A protein and the small-molecule ligand that binds it are described below.
Small molecule (SMILES): CC(=O)N[C@@H]1[C@@H](O)[C@H](O)[C@@H](CO)O[C@H]1O

Binding-site contacts:
Ligand atom C8 contacts residue ASN282 of chain 1.C at 4.2 Å.
Ligand atom C1 contacts residue ASN282 of chain 1.C at 1.4 Å.
Ligand atom C3 contacts residue ASN282 of chain 1.C at 3.7 Å.
Ligand atom O7 contacts residue ASN282 of chain 1.C at 2.7 Å (h-bond).
Ligand atom O5 contacts residue ASN282 of chain 1.C at 2.5 Å (h-bond).
Ligand atom C8 contacts residue THR284 of chain 1.C at 3.7 Å.
Ligand atom C7 contacts residue ASN282 of chain 1.C at 3.0 Å.
Ligand atom C7 contacts residue ASN280 of chain 1.C at 3.8 Å.
Ligand atom O7 contacts residue THR284 of chain 1.C at 4.0 Å.
Ligand atom O7 contacts residue ASN280 of chain 1.C at 4.3 Å.
Ligand atom N2 contacts residue ASN282 of chain 1.C at 2.8 Å (h-bond).
Ligand atom C8 contacts residue ASN280 of chain 1.C at 3.5 Å.
Ligand atom C4 contacts residue ASN282 of chain 1.C at 4.2 Å.
Ligand atom C7 contacts residue THR284 of chain 1.C at 4.2 Å.
Ligand atom C2 contacts residue ASN282 of chain 1.C at 2.4 Å.
Ligand atom N2 contacts residue ASN280 of chain 1.C at 4.3 Å.
Ligand atom C1 contacts residue GLU281 of chain 1.C at 4.4 Å.
Ligand atom C5 contacts residue ASN282 of chain 1.C at 3.8 Å.

Sequence of chain 1.C:
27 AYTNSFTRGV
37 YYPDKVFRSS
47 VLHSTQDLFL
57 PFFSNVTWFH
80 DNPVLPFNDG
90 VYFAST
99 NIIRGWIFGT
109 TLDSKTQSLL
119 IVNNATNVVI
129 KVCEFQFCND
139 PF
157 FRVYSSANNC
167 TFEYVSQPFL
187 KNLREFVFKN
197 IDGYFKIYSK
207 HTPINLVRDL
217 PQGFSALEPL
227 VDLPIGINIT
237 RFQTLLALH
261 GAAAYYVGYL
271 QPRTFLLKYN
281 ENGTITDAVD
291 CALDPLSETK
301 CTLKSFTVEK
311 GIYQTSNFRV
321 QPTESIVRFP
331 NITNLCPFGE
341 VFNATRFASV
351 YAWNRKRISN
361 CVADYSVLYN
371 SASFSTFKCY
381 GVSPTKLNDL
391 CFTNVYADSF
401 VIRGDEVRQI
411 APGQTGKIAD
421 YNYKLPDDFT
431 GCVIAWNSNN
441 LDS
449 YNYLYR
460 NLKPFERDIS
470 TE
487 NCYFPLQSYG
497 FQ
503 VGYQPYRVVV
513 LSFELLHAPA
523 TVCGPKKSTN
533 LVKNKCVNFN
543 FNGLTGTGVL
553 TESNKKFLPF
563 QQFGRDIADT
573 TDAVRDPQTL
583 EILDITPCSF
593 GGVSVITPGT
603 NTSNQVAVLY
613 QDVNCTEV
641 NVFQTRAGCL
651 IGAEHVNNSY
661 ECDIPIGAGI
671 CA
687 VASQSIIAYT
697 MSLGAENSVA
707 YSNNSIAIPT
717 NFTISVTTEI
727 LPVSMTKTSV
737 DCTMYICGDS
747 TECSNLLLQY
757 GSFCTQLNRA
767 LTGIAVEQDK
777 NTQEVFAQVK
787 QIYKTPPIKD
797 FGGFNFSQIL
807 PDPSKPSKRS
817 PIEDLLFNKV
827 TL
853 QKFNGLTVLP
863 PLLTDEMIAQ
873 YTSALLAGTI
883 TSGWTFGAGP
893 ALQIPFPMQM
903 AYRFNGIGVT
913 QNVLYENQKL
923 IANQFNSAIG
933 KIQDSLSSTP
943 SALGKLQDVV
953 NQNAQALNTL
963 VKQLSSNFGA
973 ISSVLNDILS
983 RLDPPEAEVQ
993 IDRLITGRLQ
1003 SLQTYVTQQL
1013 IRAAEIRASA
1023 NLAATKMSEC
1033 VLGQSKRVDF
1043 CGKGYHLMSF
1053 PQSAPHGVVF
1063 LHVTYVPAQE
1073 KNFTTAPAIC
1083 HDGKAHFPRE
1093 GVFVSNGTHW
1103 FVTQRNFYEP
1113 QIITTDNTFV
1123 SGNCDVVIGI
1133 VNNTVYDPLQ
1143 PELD